A small-molecule ligand and the protein it binds are described below.
Small molecule (SMILES): CC(=O)N[C@H]1[C@H](O[C@H]2[C@H](O)[C@@H](NC(C)=O)CO[C@@H]2CO)O[C@H](CO)[C@@H](O)[C@@H]1O

Sequence of chain 1.D:
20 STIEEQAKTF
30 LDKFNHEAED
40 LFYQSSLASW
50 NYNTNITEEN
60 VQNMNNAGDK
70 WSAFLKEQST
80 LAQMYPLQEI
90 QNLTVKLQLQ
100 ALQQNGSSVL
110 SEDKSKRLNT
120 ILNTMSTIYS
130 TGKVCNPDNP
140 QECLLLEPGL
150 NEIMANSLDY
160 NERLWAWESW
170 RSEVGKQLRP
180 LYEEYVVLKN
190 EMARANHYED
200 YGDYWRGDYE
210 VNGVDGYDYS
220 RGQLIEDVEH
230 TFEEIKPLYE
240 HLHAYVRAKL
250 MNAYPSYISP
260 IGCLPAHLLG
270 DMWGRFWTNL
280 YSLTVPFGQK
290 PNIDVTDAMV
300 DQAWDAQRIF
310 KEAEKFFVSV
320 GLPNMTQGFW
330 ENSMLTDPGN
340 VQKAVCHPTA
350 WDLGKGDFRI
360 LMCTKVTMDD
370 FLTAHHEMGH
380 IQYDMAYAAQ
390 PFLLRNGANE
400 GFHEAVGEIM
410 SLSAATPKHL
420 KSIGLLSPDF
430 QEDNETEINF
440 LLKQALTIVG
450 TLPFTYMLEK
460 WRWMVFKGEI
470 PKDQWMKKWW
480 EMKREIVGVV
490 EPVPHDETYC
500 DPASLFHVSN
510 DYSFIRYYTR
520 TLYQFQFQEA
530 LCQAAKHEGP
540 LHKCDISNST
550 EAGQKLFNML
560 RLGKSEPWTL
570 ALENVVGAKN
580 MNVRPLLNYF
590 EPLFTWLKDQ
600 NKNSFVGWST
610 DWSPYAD

Binding-site contacts:
Ligand atom C5 contacts residue ASN91 of chain 1.D at 3.7 Å.
Ligand atom C7 contacts residue VAL94 of chain 1.D at 4.4 Å (hydrophobic).
Ligand atom N2 contacts residue ASN91 of chain 1.D at 2.9 Å (h-bond).
Ligand atom C2 contacts residue ASN91 of chain 1.D at 2.5 Å.
Ligand atom C7 contacts residue ASN91 of chain 1.D at 4.1 Å.
Ligand atom O6 contacts residue ASN91 of chain 1.D at 4.0 Å.
Ligand atom N2 contacts residue LYS27 of chain 1.D at 4.4 Å.
Ligand atom C3 contacts residue ASN91 of chain 1.D at 3.8 Å.
Ligand atom C8 contacts residue LYS27 of chain 1.D at 3.4 Å.
Ligand atom C6 contacts residue ASN91 of chain 1.D at 4.5 Å.
Ligand atom O5 contacts residue ASN91 of chain 1.D at 2.4 Å (h-bond).
Ligand atom C8 contacts residue VAL94 of chain 1.D at 4.2 Å (hydrophobic).
Ligand atom N2 contacts residue VAL94 of chain 1.D at 4.5 Å.
Ligand atom C1 contacts residue ASN91 of chain 1.D at 1.4 Å.
Ligand atom C4 contacts residue ASN91 of chain 1.D at 4.3 Å.